Sequence of chain 1.A:
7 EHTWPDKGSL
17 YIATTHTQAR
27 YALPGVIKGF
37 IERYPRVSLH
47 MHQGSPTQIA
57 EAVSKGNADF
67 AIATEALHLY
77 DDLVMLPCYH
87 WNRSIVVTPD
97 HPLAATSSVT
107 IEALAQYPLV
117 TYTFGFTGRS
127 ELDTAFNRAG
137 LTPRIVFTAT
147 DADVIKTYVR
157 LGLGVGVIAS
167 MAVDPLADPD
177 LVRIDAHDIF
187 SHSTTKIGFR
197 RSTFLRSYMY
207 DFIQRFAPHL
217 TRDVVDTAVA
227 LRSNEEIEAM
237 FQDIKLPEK

Binding-site contacts:
Ligand atom O contacts residue GLU71 of chain 1.A at 4.5 Å.
Ligand atom C1A contacts residue PHE122 of chain 1.A at 4.5 Å (hydrophobic).
Ligand atom C1A contacts residue THR146 of chain 1.A at 4.2 Å.
Ligand atom OG contacts residue THR123 of chain 1.A at 4.4 Å.
Ligand atom CB contacts residue TRP87 of chain 1.A at 4.3 Å (hydrophobic).
Ligand atom OG contacts residue THR23 of chain 1.A at 4.3 Å.
Ligand atom OG contacts residue PHE122 of chain 1.A at 4.1 Å.
Ligand atom C1A contacts residue HIS22 of chain 1.A at 4.2 Å.
Ligand atom C2A contacts residue PHE122 of chain 1.A at 3.6 Å (hydrophobic).
Ligand atom C contacts residue GLN24 of chain 1.A at 4.3 Å.
Ligand atom OXT contacts residue THR70 of chain 1.A at 3.6 Å (h-bond).
Ligand atom C contacts residue THR21 of chain 1.A at 3.4 Å.
Ligand atom C contacts residue THR70 of chain 1.A at 3.9 Å.
Ligand atom C1A contacts residue THR23 of chain 1.A at 3.3 Å.
Ligand atom N contacts residue THR23 of chain 1.A at 2.5 Å (h-bond).
Ligand atom OAC contacts residue THR21 of chain 1.A at 3.9 Å.
Ligand atom OXT contacts residue THR21 of chain 1.A at 2.8 Å (h-bond).
Ligand atom O contacts residue THR21 of chain 1.A at 3.8 Å.
Ligand atom O contacts residue THR70 of chain 1.A at 3.6 Å.
Ligand atom C contacts residue THR23 of chain 1.A at 4.5 Å.
Ligand atom N contacts residue THR21 of chain 1.A at 3.8 Å.
Ligand atom O contacts residue THR123 of chain 1.A at 4.3 Å.
Ligand atom OG contacts residue TYR118 of chain 1.A at 3.7 Å.
Ligand atom C1A contacts residue THR21 of chain 1.A at 3.7 Å.
Ligand atom OXT contacts residue THR23 of chain 1.A at 4.4 Å.
Ligand atom CA contacts residue THR23 of chain 1.A at 3.4 Å.
Ligand atom C2A contacts residue THR21 of chain 1.A at 3.6 Å.
Ligand atom OAC contacts residue THR23 of chain 1.A at 3.2 Å (h-bond).
Ligand atom CB contacts residue GLY124 of chain 1.A at 3.7 Å.
Ligand atom OG contacts residue TRP87 of chain 1.A at 3.8 Å.
Ligand atom OAC contacts residue THR146 of chain 1.A at 3.2 Å (h-bond).
Ligand atom OAC contacts residue HIS22 of chain 1.A at 3.5 Å (h-bond).
Ligand atom CB contacts residue THR123 of chain 1.A at 3.8 Å.
Ligand atom CA contacts residue THR21 of chain 1.A at 4.1 Å.
Ligand atom CB contacts residue PHE122 of chain 1.A at 3.6 Å (hydrophobic).
Ligand atom OXT contacts residue GLN24 of chain 1.A at 3.2 Å (h-bond).
Ligand atom OG contacts residue GLY124 of chain 1.A at 3.3 Å (h-bond).

This protein binds this small molecule.
Small molecule (SMILES): CC(=O)N[C@@H](CO)C(=O)O